Binding-site contacts:
Ligand atom C1 contacts residue ARG98 of chain 31.A at 3.2 Å.
Ligand atom C3 contacts residue ARG98 of chain 31.A at 3.2 Å.
Ligand atom C2 contacts residue ARG98 of chain 31.A at 3.4 Å.
Ligand atom O1S contacts residue ARG98 of chain 31.A at 3.6 Å.
Ligand atom O3S contacts residue THR226 of chain 31.A at 4.0 Å.
Ligand atom O1S contacts residue ASP228 of chain 31.A at 3.6 Å.
Ligand atom C3 contacts residue ARG224 of chain 31.A at 3.5 Å.
Ligand atom N1 contacts residue ARG224 of chain 31.A at 4.2 Å.
Ligand atom C3 contacts residue TRP117 of chain 31.A at 3.5 Å (hydrophobic).
Ligand atom N1 contacts residue TRP117 of chain 31.A at 4.1 Å.
Ligand atom C16 contacts residue TRP117 of chain 31.A at 3.7 Å (hydrophobic).
Ligand atom C13 contacts residue ARG224 of chain 31.A at 4.1 Å.
Ligand atom N1 contacts residue ARG98 of chain 31.A at 4.3 Å.
Ligand atom C2 contacts residue ARG224 of chain 31.A at 3.8 Å.
Ligand atom C14 contacts residue ARG224 of chain 31.A at 4.5 Å.
Ligand atom O1S contacts residue THR226 of chain 31.A at 4.3 Å.
Ligand atom S1 contacts residue ARG98 of chain 31.A at 4.4 Å.
Ligand atom C15 contacts residue TRP117 of chain 31.A at 4.2 Å (hydrophobic).
Ligand atom C15 contacts residue ARG224 of chain 31.A at 3.3 Å.
Ligand atom C16 contacts residue ARG224 of chain 31.A at 4.0 Å.
Ligand atom C1 contacts residue ARG224 of chain 31.A at 3.8 Å.

Sequence of chain 31.A:
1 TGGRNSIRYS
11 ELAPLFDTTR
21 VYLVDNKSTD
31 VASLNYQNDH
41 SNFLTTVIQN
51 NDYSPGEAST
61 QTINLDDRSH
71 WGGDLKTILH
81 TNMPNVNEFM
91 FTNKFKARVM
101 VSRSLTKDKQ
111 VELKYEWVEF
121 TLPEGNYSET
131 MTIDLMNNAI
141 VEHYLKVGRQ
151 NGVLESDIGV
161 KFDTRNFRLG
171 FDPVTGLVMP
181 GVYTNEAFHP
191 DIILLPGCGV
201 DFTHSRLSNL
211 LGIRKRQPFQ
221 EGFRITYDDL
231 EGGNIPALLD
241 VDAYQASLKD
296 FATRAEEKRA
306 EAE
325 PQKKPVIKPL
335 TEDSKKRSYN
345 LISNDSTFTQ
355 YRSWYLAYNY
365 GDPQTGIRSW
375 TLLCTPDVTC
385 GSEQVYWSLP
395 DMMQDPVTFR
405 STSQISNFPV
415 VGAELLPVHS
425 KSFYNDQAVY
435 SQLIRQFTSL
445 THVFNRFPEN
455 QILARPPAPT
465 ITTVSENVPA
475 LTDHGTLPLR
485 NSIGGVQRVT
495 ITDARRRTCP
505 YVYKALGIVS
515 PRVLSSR

This protein binds this small molecule.
Small molecule (SMILES): CCCCCCCCCCCC[N+](C)(C)CCCS(=O)(=O)O